This protein binds this small molecule.
Small molecule (SMILES): CSCC[C@H](NC(=O)[C@@H]1CCCN1C(=O)[C@H](CC(C)C)NC(=O)[C@H](CC(C)C)NC(=O)[C@H](CCCCN)NC(=O)[C@H](C)NC(=O)[C@H](CCCCN)NC(=O)[C@@H](N)CCCN=C(N)N)C(=O)N[C@@H](CCC(=O)O)C(=O)N[C@@H](CCC(=O)O)C(=O)N[C@@H](C)C(=O)N[C@@H](CC(C)C)C(=O)N[C@@H](CC(C)C)C(=O)N1CCC[C@H]1C=O

Sequence of chain 3.E:
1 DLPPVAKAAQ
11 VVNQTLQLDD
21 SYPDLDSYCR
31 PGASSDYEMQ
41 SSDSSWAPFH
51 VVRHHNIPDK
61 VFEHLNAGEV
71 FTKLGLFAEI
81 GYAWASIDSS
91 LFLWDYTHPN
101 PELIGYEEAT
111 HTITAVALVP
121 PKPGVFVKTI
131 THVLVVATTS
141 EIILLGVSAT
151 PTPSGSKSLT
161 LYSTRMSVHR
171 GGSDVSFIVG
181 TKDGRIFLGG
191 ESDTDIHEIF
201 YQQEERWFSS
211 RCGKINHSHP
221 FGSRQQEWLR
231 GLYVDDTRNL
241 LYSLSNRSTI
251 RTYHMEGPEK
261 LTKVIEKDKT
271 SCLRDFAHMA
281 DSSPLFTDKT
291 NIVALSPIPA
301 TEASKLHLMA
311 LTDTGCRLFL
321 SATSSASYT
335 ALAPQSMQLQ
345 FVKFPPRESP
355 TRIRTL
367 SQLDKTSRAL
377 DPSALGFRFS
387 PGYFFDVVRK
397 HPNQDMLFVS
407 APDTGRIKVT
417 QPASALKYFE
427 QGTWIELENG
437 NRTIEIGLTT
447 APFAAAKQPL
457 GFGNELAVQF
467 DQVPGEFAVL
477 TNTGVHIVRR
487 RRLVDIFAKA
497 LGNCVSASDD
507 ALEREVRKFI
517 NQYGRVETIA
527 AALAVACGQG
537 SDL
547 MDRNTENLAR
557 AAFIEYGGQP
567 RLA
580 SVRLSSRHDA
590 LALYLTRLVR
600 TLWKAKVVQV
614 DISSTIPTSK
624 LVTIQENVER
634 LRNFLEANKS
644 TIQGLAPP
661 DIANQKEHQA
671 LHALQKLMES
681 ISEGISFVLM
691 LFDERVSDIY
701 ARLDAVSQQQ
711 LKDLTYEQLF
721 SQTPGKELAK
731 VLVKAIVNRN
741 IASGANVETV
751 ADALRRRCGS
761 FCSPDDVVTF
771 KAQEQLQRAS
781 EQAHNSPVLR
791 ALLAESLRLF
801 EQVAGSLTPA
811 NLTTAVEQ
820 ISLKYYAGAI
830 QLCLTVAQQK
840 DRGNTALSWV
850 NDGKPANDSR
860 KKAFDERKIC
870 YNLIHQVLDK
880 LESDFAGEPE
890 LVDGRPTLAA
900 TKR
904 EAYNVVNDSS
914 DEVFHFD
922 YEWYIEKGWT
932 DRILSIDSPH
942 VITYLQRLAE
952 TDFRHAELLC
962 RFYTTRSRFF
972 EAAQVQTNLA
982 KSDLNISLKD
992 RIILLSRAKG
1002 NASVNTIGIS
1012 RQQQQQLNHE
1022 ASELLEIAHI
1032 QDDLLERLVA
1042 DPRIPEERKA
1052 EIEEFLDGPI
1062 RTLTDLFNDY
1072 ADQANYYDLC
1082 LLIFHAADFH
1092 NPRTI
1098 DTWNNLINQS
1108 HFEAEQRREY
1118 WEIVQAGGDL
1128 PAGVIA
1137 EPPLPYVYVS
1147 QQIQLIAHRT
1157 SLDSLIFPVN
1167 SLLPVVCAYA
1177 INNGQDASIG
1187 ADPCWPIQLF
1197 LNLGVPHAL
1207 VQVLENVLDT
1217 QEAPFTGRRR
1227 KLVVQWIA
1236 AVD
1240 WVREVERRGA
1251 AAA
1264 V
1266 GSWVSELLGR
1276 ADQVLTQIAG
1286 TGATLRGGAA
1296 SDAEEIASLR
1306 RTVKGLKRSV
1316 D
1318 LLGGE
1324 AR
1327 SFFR

Sequence of chain 3.B:
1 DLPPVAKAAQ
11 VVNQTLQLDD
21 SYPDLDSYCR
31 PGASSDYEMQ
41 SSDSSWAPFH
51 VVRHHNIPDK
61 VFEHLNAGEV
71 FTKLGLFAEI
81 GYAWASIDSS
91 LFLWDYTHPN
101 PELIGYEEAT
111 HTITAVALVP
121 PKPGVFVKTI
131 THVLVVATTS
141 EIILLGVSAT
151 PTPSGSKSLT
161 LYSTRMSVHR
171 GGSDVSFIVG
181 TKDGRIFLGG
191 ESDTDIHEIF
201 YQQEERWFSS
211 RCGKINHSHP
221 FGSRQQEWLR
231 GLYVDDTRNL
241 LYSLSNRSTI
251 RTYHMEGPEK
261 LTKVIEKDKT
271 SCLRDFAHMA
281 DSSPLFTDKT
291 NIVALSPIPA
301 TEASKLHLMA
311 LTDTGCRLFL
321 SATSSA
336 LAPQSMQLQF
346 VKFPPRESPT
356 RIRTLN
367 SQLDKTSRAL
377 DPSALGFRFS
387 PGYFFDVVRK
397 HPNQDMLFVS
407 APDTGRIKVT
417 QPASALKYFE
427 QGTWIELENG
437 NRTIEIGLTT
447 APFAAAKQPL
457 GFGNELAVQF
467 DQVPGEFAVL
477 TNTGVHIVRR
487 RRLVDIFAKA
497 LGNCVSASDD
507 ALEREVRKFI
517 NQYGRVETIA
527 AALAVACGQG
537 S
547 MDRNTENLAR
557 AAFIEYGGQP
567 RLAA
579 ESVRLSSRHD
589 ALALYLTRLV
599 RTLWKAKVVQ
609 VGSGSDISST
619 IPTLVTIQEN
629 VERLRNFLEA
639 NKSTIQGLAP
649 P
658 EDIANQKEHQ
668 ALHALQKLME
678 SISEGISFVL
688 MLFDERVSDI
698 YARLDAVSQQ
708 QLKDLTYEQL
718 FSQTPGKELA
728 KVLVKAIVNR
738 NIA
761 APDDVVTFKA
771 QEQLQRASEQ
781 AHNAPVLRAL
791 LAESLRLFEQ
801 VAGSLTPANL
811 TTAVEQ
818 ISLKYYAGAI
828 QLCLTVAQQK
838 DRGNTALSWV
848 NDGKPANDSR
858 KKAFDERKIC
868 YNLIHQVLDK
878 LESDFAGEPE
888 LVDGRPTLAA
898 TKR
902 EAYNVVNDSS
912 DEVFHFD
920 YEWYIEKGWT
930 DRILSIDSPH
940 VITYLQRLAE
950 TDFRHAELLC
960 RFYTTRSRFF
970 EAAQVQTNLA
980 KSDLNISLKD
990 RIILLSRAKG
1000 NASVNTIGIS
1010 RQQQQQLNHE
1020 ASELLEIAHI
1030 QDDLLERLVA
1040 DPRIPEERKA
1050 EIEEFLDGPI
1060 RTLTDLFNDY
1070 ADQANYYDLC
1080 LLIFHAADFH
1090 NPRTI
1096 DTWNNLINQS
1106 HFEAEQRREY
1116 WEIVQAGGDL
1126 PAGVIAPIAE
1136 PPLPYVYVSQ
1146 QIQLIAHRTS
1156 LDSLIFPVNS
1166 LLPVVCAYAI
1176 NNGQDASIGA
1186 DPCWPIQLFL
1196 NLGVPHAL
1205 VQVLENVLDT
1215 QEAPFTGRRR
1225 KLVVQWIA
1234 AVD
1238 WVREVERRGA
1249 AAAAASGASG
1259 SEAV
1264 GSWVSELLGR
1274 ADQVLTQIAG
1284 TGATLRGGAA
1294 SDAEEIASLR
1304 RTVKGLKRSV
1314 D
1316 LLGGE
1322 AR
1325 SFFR

Binding-site contacts:
Ligand atom CA contacts residue TYR1075 of chain 3.B at 2.5 Å (hydrophobic).
Ligand atom NH1 contacts residue THR1097 of chain 3.B at 2.8 Å.
Ligand atom C contacts residue ASN1074 of chain 3.B at 0.8 Å.
Ligand atom CG contacts residue ASN1074 of chain 3.B at 2.5 Å.
Ligand atom NH2 contacts residue CYS1079 of chain 3.B at 2.0 Å.
Ligand atom CD contacts residue CYS1079 of chain 3.B at 2.6 Å (hydrophobic).
Ligand atom CB contacts residue ASN1074 of chain 3.B at 1.8 Å.
Ligand atom CZ contacts residue THR1097 of chain 3.B at 2.9 Å.
Ligand atom O contacts residue TYR1076 of chain 3.B at 2.3 Å (h-bond).
Ligand atom C contacts residue ASN1074 of chain 3.B at 1.5 Å.
Ligand atom N contacts residue GLY105 of chain 3.E at 2.8 Å (h-bond).
Ligand atom NH1 contacts residue LEU1080 of chain 3.B at 2.6 Å (h-bond).
Ligand atom CZ contacts residue TYR1076 of chain 3.B at 2.8 Å (hydrophobic).
Ligand atom C contacts residue ALA1073 of chain 3.B at 2.9 Å (hydrophobic).
Ligand atom CB contacts residue TYR1075 of chain 3.B at 2.8 Å (hydrophobic).
Ligand atom CA contacts residue ALA1073 of chain 3.B at 3.0 Å (hydrophobic).
Ligand atom N contacts residue ASN1074 of chain 3.B at 2.3 Å (h-bond).
Ligand atom O contacts residue ASN1074 of chain 3.B at 2.1 Å (h-bond).
Ligand atom NH1 contacts residue TYR1076 of chain 3.B at 1.9 Å (h-bond).
Ligand atom N contacts residue TYR1075 of chain 3.B at 1.5 Å (h-bond).
Ligand atom CA contacts residue ASN1074 of chain 3.B at 0.2 Å.
Ligand atom N contacts residue ASN1074 of chain 3.B at 0.9 Å.
Ligand atom CB contacts residue TYR1076 of chain 3.B at 2.9 Å (hydrophobic).
Ligand atom CA contacts residue ASN1074 of chain 3.B at 0.6 Å.
Ligand atom O contacts residue VAL127 of chain 3.E at 2.5 Å (h-bond).
Ligand atom OE1 contacts residue ARG165 of chain 3.E at 2.9 Å (salt-bridge).
Ligand atom NH1 contacts residue CYS1079 of chain 3.B at 1.7 Å.
Ligand atom CG contacts residue ASN1074 of chain 3.B at 2.7 Å.
Ligand atom NE contacts residue TYR1076 of chain 3.B at 2.0 Å.
Ligand atom O contacts residue ASN1074 of chain 3.B at 1.6 Å (h-bond).
Ligand atom CB contacts residue ASN1074 of chain 3.B at 1.7 Å.
Ligand atom CD contacts residue TYR1076 of chain 3.B at 2.3 Å (hydrophobic).
Ligand atom O contacts residue ASP1071 of chain 3.B at 2.9 Å (salt-bridge).
Ligand atom CG contacts residue TYR1076 of chain 3.B at 2.4 Å (hydrophobic).
Ligand atom CZ contacts residue CYS1079 of chain 3.B at 1.6 Å (hydrophobic).
Ligand atom CG contacts residue TYR1075 of chain 3.B at 2.6 Å (hydrophobic).
Ligand atom NE contacts residue CYS1079 of chain 3.B at 2.3 Å (h-bond).
Ligand atom N contacts residue ALA1073 of chain 3.B at 2.0 Å.
Ligand atom N contacts residue ASN1074 of chain 3.B at 1.0 Å.
Ligand atom O contacts residue ALA1073 of chain 3.B at 2.7 Å.